Sequence of chain 1.N:
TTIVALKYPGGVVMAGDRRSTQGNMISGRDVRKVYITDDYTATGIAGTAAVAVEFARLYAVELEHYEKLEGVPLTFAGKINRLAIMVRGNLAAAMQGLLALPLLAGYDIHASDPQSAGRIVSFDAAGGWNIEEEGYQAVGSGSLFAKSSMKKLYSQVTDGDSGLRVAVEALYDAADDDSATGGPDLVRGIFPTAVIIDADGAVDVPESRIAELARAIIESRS

This protein binds this small molecule.
Small molecule (SMILES): CC(C)C[C@H](NC(=O)[C@@H](Cc1cccc2ccccc12)NC(=O)N1CCOCC1)B(O)O

Binding-site contacts:
Ligand atom C32 contacts residue THR21 of chain 1.N at 3.5 Å.
Ligand atom C15 contacts residue THR1 of chain 1.N at 2.6 Å.
Ligand atom C35 contacts residue THR48 of chain 1.N at 3.5 Å.
Ligand atom C38 contacts residue GLN22 of chain 1.N at 3.4 Å.
Ligand atom O17 contacts residue THR1 of chain 1.N at 2.4 Å (h-bond).
Ligand atom C22 contacts residue GLY47 of chain 1.N at 3.3 Å.
Ligand atom C25 contacts residue ALA49 of chain 1.N at 3.3 Å (hydrophobic).
Ligand atom O12 contacts residue GLY47 of chain 1.N at 3.0 Å.
Ligand atom O16 contacts residue THR1 of chain 1.N at 2.4 Å (h-bond).
Ligand atom C4 contacts residue THR21 of chain 1.N at 3.5 Å.
Ligand atom O12 contacts residue THR48 of chain 1.N at 3.6 Å (h-bond).
Ligand atom C37 contacts residue SER27 of chain 1.N at 3.5 Å.
Ligand atom C31 contacts residue THR21 of chain 1.N at 3.5 Å.
Ligand atom C33 contacts residue ASP124 of chain 1.L at 3.7 Å.
Ligand atom C22 contacts residue THR1 of chain 1.N at 3.6 Å.
Ligand atom O3 contacts residue THR21 of chain 1.N at 3.2 Å (h-bond).
Ligand atom C39 contacts residue GLN22 of chain 1.N at 3.5 Å.
Ligand atom C37 contacts residue SER20 of chain 1.N at 3.7 Å.
Ligand atom C38 contacts residue SER27 of chain 1.N at 3.1 Å.
Ligand atom C24 contacts residue ILE45 of chain 1.N at 3.6 Å (hydrophobic).
Ligand atom C13 contacts residue THR48 of chain 1.N at 3.5 Å.
Ligand atom C37 contacts residue GLN22 of chain 1.N at 3.6 Å.
Ligand atom C25 contacts residue VAL31 of chain 1.N at 3.7 Å (hydrophobic).
Ligand atom C24 contacts residue ALA52 of chain 1.N at 3.3 Å (hydrophobic).
Ligand atom C37 contacts residue THR21 of chain 1.N at 2.8 Å.
Ligand atom C36 contacts residue ALA49 of chain 1.N at 3.0 Å (hydrophobic).
Ligand atom C5 contacts residue THR21 of chain 1.N at 2.5 Å.
Ligand atom C36 contacts residue GLY47 of chain 1.N at 3.6 Å.
Ligand atom C34 contacts residue ASP124 of chain 1.L at 3.6 Å.
Ligand atom N6 contacts residue THR21 of chain 1.N at 3.5 Å (h-bond).
Ligand atom N1 contacts residue GLY47 of chain 1.N at 3.5 Å (h-bond).
Ligand atom O3 contacts residue SER20 of chain 1.N at 3.6 Å.
Ligand atom C39 contacts residue ASP124 of chain 1.L at 3.6 Å.
Ligand atom B contacts residue THR1 of chain 1.N at 1.6 Å.
Ligand atom C40 contacts residue ASP124 of chain 1.L at 2.8 Å.
Ligand atom O16 contacts residue ALA46 of chain 1.N at 3.4 Å.
Ligand atom C34 contacts residue ALA49 of chain 1.N at 3.3 Å (hydrophobic).
Ligand atom O16 contacts residue GLY47 of chain 1.N at 3.0 Å (h-bond).
Ligand atom C13 contacts residue GLY47 of chain 1.N at 3.5 Å.
Ligand atom C35 contacts residue ALA49 of chain 1.N at 2.6 Å (hydrophobic).

Sequence of chain 1.L:
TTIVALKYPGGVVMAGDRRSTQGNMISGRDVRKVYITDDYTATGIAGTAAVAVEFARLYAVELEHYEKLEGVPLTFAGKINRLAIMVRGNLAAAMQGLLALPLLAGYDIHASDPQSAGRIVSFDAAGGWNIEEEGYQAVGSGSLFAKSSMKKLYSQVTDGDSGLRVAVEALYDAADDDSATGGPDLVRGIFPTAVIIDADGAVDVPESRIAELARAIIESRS